This small molecule binds to this protein.
Small molecule (SMILES): CC(=O)N[C@H]1[C@H](O[C@H]2[C@H](O)[C@@H](NC(C)=O)CO[C@@H]2CO)O[C@H](CO)[C@@H](O[C@@H]2O[C@H](CO)[C@@H](O)[C@H](O)[C@@H]2O)[C@@H]1O

Binding-site contacts:
Ligand atom C8 contacts residue THR356 of chain 1.I at 3.8 Å.
Ligand atom C8 contacts residue ARG402 of chain 1.I at 4.4 Å.
Ligand atom C7 contacts residue ASN369 of chain 1.I at 3.2 Å.
Ligand atom C8 contacts residue THR355 of chain 1.I at 3.7 Å.
Ligand atom O5 contacts residue ASN369 of chain 1.I at 2.4 Å (h-bond).
Ligand atom N2 contacts residue ASN369 of chain 1.I at 2.9 Å (h-bond).
Ligand atom C7 contacts residue ARG402 of chain 1.I at 4.3 Å.
Ligand atom C5 contacts residue SER371 of chain 1.I at 3.4 Å.
Ligand atom C1 contacts residue SER371 of chain 1.I at 3.7 Å.
Ligand atom O7 contacts residue THR356 of chain 1.I at 4.5 Å.
Ligand atom O7 contacts residue ASN369 of chain 1.I at 3.2 Å (h-bond).
Ligand atom C2 contacts residue ASN369 of chain 1.I at 2.4 Å.
Ligand atom O6 contacts residue NAG1 of chain 1.LA at 4.4 Å.
Ligand atom C8 contacts residue ASN369 of chain 1.I at 4.4 Å.
Ligand atom C5 contacts residue ASN369 of chain 1.I at 3.7 Å.
Ligand atom C3 contacts residue ASN369 of chain 1.I at 3.8 Å.
Ligand atom C7 contacts residue THR356 of chain 1.I at 4.5 Å.
Ligand atom O6 contacts residue SER371 of chain 1.I at 2.6 Å (h-bond).
Ligand atom C6 contacts residue ASN369 of chain 1.I at 4.2 Å.
Ligand atom C8 contacts residue NAG1 of chain 1.LA at 3.6 Å.
Ligand atom C1 contacts residue ASN369 of chain 1.I at 1.4 Å.
Ligand atom O7 contacts residue ARG402 of chain 1.I at 3.4 Å (salt-bridge).
Ligand atom C4 contacts residue ASN369 of chain 1.I at 4.2 Å.
Ligand atom C6 contacts residue SER371 of chain 1.I at 3.4 Å.
Ligand atom O5 contacts residue SER371 of chain 1.I at 3.0 Å (h-bond).

Sequence of chain 1.I:
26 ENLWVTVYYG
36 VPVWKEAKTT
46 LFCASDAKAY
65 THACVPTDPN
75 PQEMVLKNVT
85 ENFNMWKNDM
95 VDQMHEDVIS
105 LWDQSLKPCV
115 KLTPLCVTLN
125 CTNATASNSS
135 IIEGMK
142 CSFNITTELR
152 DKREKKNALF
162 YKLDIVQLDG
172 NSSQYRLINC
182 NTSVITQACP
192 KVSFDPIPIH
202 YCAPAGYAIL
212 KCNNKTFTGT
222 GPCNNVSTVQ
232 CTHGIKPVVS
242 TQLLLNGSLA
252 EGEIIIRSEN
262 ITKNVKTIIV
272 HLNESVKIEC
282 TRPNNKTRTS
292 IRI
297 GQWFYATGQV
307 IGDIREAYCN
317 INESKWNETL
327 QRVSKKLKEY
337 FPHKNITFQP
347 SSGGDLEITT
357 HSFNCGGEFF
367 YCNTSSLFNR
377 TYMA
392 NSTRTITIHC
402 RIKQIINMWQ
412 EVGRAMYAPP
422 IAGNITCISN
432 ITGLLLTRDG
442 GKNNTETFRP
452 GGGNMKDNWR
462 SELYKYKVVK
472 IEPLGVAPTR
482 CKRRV